Sequence of chain 1.F:
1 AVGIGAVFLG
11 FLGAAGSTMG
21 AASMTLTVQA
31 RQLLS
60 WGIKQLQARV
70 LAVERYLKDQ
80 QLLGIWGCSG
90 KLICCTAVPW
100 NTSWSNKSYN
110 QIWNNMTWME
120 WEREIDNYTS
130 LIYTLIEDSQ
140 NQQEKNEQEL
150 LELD

Binding-site contacts:
Ligand atom C7 contacts residue ASN93 of chain 1.E at 3.0 Å.
Ligand atom C7 contacts residue TRP124 of chain 1.G at 4.0 Å (hydrophobic).
Ligand atom C8 contacts residue PRO123 of chain 1.G at 3.7 Å (hydrophobic).
Ligand atom O6 contacts residue TRP124 of chain 1.G at 4.0 Å.
Ligand atom C3 contacts residue PRO123 of chain 1.G at 4.0 Å (hydrophobic).
Ligand atom C7 contacts residue ARG122 of chain 1.G at 4.1 Å.
Ligand atom C7 contacts residue PRO123 of chain 1.G at 3.4 Å (hydrophobic).
Ligand atom N2 contacts residue PRO123 of chain 1.G at 3.7 Å.
Ligand atom C1 contacts residue GLY16 of chain 1.F at 4.2 Å.
Ligand atom C3 contacts residue ASN93 of chain 1.E at 3.6 Å.
Ligand atom C3 contacts residue TRP124 of chain 1.G at 4.1 Å (hydrophobic).
Ligand atom C2 contacts residue ASN93 of chain 1.E at 2.2 Å.
Ligand atom O5 contacts residue ASN93 of chain 1.E at 2.4 Å (h-bond).
Ligand atom C8 contacts residue ARG122 of chain 1.G at 3.7 Å.
Ligand atom N2 contacts residue ASN93 of chain 1.E at 2.6 Å (h-bond).
Ligand atom C1 contacts residue TRP124 of chain 1.G at 4.0 Å (hydrophobic).
Ligand atom C8 contacts residue ASN93 of chain 1.E at 3.7 Å.
Ligand atom C6 contacts residue ASN125 of chain 1.G at 3.7 Å.
Ligand atom C5 contacts residue TRP124 of chain 1.G at 3.8 Å (hydrophobic).
Ligand atom C1 contacts residue ASN93 of chain 1.E at 1.4 Å.
Ligand atom O7 contacts residue TRP124 of chain 1.G at 3.1 Å (h-bond).
Ligand atom O5 contacts residue TRP124 of chain 1.G at 4.1 Å.
Ligand atom O3 contacts residue TRP124 of chain 1.G at 3.4 Å (h-bond).
Ligand atom C3 contacts residue TRP124 of chain 1.G at 3.8 Å (hydrophobic).
Ligand atom O7 contacts residue PRO123 of chain 1.G at 2.7 Å (h-bond).
Ligand atom O5 contacts residue TRP124 of chain 1.G at 4.0 Å.
Ligand atom C4 contacts residue TRP124 of chain 1.G at 3.8 Å (hydrophobic).
Ligand atom C8 contacts residue GLU92 of chain 1.E at 3.2 Å.
Ligand atom C4 contacts residue ASN93 of chain 1.E at 4.1 Å.
Ligand atom O2 contacts residue ILE126 of chain 1.G at 3.8 Å.
Ligand atom O5 contacts residue SER17 of chain 1.F at 3.7 Å.
Ligand atom O7 contacts residue ASN93 of chain 1.E at 3.4 Å (h-bond).
Ligand atom C2 contacts residue PRO123 of chain 1.G at 3.9 Å (hydrophobic).
Ligand atom O3 contacts residue PRO123 of chain 1.G at 3.0 Å (h-bond).
Ligand atom O6 contacts residue ASN125 of chain 1.G at 3.0 Å (h-bond).
Ligand atom C5 contacts residue ASN93 of chain 1.E at 3.7 Å.
Ligand atom C2 contacts residue TRP124 of chain 1.G at 3.6 Å (hydrophobic).
Ligand atom O5 contacts residue GLY16 of chain 1.F at 3.6 Å (h-bond).
Ligand atom O7 contacts residue LEU130 of chain 1.G at 3.1 Å.
Ligand atom O7 contacts residue ARG122 of chain 1.G at 3.8 Å.

Sequence of chain 1.E:
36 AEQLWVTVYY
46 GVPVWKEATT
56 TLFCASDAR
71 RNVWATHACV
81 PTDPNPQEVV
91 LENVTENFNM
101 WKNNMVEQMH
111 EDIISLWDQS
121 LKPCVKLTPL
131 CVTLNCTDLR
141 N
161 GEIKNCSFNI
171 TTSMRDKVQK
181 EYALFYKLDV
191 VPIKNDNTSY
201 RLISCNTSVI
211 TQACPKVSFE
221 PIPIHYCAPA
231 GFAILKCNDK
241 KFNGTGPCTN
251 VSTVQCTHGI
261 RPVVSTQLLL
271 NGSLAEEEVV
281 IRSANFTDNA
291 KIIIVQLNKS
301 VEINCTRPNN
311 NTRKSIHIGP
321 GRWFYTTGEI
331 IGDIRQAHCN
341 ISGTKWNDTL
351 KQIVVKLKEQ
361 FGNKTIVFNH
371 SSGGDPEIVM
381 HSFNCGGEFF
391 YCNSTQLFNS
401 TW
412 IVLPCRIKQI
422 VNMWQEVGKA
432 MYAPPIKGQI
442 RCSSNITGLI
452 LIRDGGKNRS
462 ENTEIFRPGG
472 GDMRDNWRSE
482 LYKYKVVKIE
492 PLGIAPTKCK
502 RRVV

Sequence of chain 1.G:
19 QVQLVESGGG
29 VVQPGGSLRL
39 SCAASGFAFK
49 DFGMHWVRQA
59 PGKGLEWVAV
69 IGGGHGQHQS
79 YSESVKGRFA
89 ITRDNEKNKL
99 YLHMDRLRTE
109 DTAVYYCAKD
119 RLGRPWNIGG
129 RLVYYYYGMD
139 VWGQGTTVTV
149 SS

A protein and the small-molecule ligand that binds it are described below.
Small molecule (SMILES): CC(=O)N[C@H]1[C@H](O[C@H]2[C@H](O)[C@@H](NC(C)=O)CO[C@@H]2CO)O[C@H](CO)[C@@H](O[C@@H]2O[C@H](CO[C@H]3O[C@H](CO)[C@@H](O)[C@H](O)[C@@H]3O)[C@@H](O)[C@H](O[C@H]3O[C@H](CO)[C@@H](O)[C@H](O)[C@@H]3O)[C@@H]2O)[C@@H]1O